Binding-site contacts:
Ligand atom C5C contacts residue ILE104 of chain 17.A at 4.0 Å (hydrophobic).
Ligand atom C3B contacts residue LEU106 of chain 17.A at 3.8 Å (hydrophobic).
Ligand atom O1 contacts residue ALA24 of chain 17.C at 3.4 Å.
Ligand atom O1A contacts residue VAL122 of chain 17.A at 4.0 Å.
Ligand atom C4 contacts residue PHE186 of chain 17.A at 3.7 Å (hydrophobic).
Ligand atom C31 contacts residue PRO174 of chain 17.A at 3.3 Å (hydrophobic).
Ligand atom O1 contacts residue PHE186 of chain 17.A at 3.8 Å.
Ligand atom N2 contacts residue PHE186 of chain 17.A at 4.0 Å.
Ligand atom C1C contacts residue TYR152 of chain 17.A at 3.9 Å (hydrophobic).
Ligand atom O1 contacts residue VAL188 of chain 17.A at 3.8 Å.
Ligand atom C4C contacts residue TYR152 of chain 17.A at 3.9 Å (hydrophobic).
Ligand atom C4A contacts residue ASN198 of chain 17.A at 3.9 Å.
Ligand atom C2B contacts residue TYR197 of chain 17.A at 3.3 Å (hydrophobic).
Ligand atom N3A contacts residue ASN219 of chain 17.A at 3.4 Å (h-bond).
Ligand atom C5A contacts residue CYS199 of chain 17.A at 3.9 Å (hydrophobic).
Ligand atom C31 contacts residue VAL176 of chain 17.A at 3.3 Å (hydrophobic).
Ligand atom C5 contacts residue PHE186 of chain 17.A at 3.7 Å (hydrophobic).
Ligand atom N2 contacts residue ALA24 of chain 17.C at 3.1 Å.
Ligand atom N2 contacts residue PRO174 of chain 17.A at 3.7 Å.
Ligand atom CL1 contacts residue MET221 of chain 17.A at 3.8 Å.
Ligand atom C5 contacts residue TYR152 of chain 17.A at 3.6 Å (hydrophobic).
Ligand atom C3C contacts residue VAL188 of chain 17.A at 3.3 Å (hydrophobic).
Ligand atom C2C contacts residue VAL188 of chain 17.A at 2.8 Å (hydrophobic).
Ligand atom C3B contacts residue TYR197 of chain 17.A at 3.3 Å (hydrophobic).
Ligand atom C31 contacts residue SER175 of chain 17.A at 3.5 Å.
Ligand atom C31 contacts residue ALA150 of chain 17.A at 3.5 Å (hydrophobic).
Ligand atom C5C contacts residue TYR128 of chain 17.A at 3.7 Å (hydrophobic).
Ligand atom C6C contacts residue VAL191 of chain 17.A at 3.3 Å (hydrophobic).
Ligand atom C3 contacts residue PRO174 of chain 17.A at 3.7 Å (hydrophobic).
Ligand atom CM1 contacts residue CYS199 of chain 17.A at 3.8 Å (hydrophobic).
Ligand atom O1B contacts residue MET221 of chain 17.A at 3.8 Å.
Ligand atom C3C contacts residue TYR128 of chain 17.A at 3.6 Å (hydrophobic).
Ligand atom C3 contacts residue PHE186 of chain 17.A at 3.9 Å (hydrophobic).
Ligand atom CL1 contacts residue ILE104 of chain 17.A at 3.6 Å.
Ligand atom O1 contacts residue TYR152 of chain 17.A at 3.9 Å.
Ligand atom C4B contacts residue LEU106 of chain 17.A at 3.7 Å (hydrophobic).
Ligand atom C5A contacts residue VAL122 of chain 17.A at 3.9 Å (hydrophobic).
Ligand atom C4 contacts residue TYR152 of chain 17.A at 3.7 Å (hydrophobic).
Ligand atom CL1 contacts residue ASN105 of chain 17.A at 3.3 Å.
Ligand atom C7C contacts residue TYR128 of chain 17.A at 3.5 Å (hydrophobic).

Sequence of chain 18.C:
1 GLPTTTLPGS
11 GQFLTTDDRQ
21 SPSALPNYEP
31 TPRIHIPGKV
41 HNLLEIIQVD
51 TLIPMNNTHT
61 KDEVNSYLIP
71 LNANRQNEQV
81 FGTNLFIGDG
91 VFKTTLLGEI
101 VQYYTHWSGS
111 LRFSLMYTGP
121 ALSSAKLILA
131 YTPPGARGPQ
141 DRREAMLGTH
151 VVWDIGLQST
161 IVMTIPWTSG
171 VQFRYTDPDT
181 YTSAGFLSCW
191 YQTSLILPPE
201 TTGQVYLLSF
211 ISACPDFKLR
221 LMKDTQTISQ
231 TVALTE

Sequence of chain 17.C:
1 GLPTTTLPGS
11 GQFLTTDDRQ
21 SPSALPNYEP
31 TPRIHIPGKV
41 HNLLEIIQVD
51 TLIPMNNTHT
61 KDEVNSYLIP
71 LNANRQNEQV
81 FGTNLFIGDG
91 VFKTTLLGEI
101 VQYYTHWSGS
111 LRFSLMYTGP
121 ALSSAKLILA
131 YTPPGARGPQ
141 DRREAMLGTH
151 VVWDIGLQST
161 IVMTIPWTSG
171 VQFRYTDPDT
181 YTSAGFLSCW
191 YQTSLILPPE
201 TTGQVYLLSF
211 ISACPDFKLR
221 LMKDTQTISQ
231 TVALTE

Sequence of chain 17.A:
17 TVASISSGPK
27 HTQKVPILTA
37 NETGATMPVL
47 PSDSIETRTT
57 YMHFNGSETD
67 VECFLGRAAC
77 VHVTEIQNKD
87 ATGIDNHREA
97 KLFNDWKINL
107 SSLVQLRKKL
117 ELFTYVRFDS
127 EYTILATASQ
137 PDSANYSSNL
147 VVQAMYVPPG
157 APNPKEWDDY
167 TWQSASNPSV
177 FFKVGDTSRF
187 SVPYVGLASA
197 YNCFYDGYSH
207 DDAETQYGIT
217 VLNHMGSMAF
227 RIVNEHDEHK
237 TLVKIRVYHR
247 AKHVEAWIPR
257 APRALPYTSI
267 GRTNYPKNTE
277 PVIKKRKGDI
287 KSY

A small-molecule ligand and the protein it binds are described below.
Small molecule (SMILES): Cc1cc(CCCCCCCOc2ccc(C3=N[C@@H](C)CO3)cc2Cl)on1